A small-molecule ligand and the protein it binds are described below.
Small molecule (SMILES): CC(=O)N[C@H]1[C@H](O[C@H]2[C@H](O)[C@@H](NC(C)=O)CO[C@@H]2CO)O[C@H](CO)[C@@H](O[C@@H]2O[C@H](CO[C@H]3O[C@H](CO)[C@@H](O)[C@H](O)[C@@H]3O)[C@@H](O)[C@H](O[C@H]3O[C@H](CO)[C@@H](O)[C@H](O)[C@@H]3O)[C@@H]2O)[C@@H]1O

Sequence of chain 1.B:
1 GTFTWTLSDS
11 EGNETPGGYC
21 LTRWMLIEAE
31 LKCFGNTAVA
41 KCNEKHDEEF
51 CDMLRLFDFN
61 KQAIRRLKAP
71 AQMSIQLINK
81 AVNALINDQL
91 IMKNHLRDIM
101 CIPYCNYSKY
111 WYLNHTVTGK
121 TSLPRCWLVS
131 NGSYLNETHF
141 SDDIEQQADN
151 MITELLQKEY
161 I

Binding-site contacts:
Ligand atom C7 contacts residue SER233 of chain 1.A at 4.1 Å.
Ligand atom C5 contacts residue ASN106 of chain 1.B at 3.9 Å.
Ligand atom N2 contacts residue ASN106 of chain 1.B at 2.8 Å (h-bond).
Ligand atom O2 contacts residue GLN231 of chain 1.A at 3.5 Å.
Ligand atom O2 contacts residue GLN231 of chain 1.A at 3.2 Å (h-bond).
Ligand atom O5 contacts residue ASN106 of chain 1.B at 2.5 Å (h-bond).
Ligand atom C8 contacts residue SER236 of chain 1.A at 4.0 Å.
Ligand atom C1 contacts residue ASN106 of chain 1.B at 1.5 Å.
Ligand atom C3 contacts residue CYS230 of chain 1.A at 4.0 Å (hydrophobic).
Ligand atom C3 contacts residue TYR134 of chain 1.B at 4.1 Å (hydrophobic).
Ligand atom O7 contacts residue SER233 of chain 1.A at 3.5 Å.
Ligand atom C7 contacts residue ASN106 of chain 1.B at 3.7 Å.
Ligand atom C6 contacts residue TYR134 of chain 1.B at 3.9 Å (hydrophobic).
Ligand atom N2 contacts residue SER108 of chain 1.B at 3.8 Å.
Ligand atom C6 contacts residue GLY132 of chain 1.B at 3.3 Å.
Ligand atom C1 contacts residue SER108 of chain 1.B at 3.8 Å.
Ligand atom O3 contacts residue PHE232 of chain 1.A at 3.7 Å.
Ligand atom C8 contacts residue ARG234 of chain 1.A at 3.4 Å.
Ligand atom O3 contacts residue GLN231 of chain 1.A at 3.8 Å.
Ligand atom C8 contacts residue ASN106 of chain 1.B at 3.1 Å.
Ligand atom C7 contacts residue ARG234 of chain 1.A at 3.7 Å.
Ligand atom N2 contacts residue ARG234 of chain 1.A at 4.0 Å.
Ligand atom O3 contacts residue GLN231 of chain 1.A at 2.8 Å (h-bond).
Ligand atom C1 contacts residue TYR134 of chain 1.B at 3.9 Å (hydrophobic).
Ligand atom O5 contacts residue VAL129 of chain 1.B at 3.9 Å.
Ligand atom O7 contacts residue ARG234 of chain 1.A at 3.1 Å (salt-bridge).
Ligand atom O6 contacts residue GLY132 of chain 1.B at 3.9 Å.
Ligand atom O3 contacts residue HIS229 of chain 1.A at 3.0 Å (h-bond).
Ligand atom C5 contacts residue TYR134 of chain 1.B at 3.6 Å (hydrophobic).
Ligand atom C2 contacts residue GLN231 of chain 1.A at 4.1 Å.
Ligand atom O3 contacts residue ARG234 of chain 1.A at 3.1 Å (salt-bridge).
Ligand atom O6 contacts residue TYR134 of chain 1.B at 3.5 Å.
Ligand atom O3 contacts residue CYS230 of chain 1.A at 3.1 Å (h-bond).
Ligand atom O3 contacts residue SER233 of chain 1.A at 3.7 Å.
Ligand atom C2 contacts residue GLN231 of chain 1.A at 3.9 Å.
Ligand atom C3 contacts residue ASN106 of chain 1.B at 3.9 Å.
Ligand atom C8 contacts residue SER233 of chain 1.A at 3.3 Å.
Ligand atom C2 contacts residue ASN106 of chain 1.B at 2.5 Å.
Ligand atom N2 contacts residue SER233 of chain 1.A at 3.7 Å.
Ligand atom O5 contacts residue TYR134 of chain 1.B at 4.1 Å.

Sequence of chain 1.A:
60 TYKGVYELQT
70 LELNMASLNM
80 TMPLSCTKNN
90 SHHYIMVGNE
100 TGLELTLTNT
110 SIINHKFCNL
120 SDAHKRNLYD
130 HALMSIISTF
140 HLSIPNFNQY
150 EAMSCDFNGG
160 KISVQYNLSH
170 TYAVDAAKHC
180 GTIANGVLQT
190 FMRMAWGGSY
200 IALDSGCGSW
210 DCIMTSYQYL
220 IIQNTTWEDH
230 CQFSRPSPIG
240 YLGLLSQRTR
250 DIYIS